This protein binds this small molecule.
Small molecule (SMILES): O=C(O)c1cccnc1

Sequence of chain 1.A:
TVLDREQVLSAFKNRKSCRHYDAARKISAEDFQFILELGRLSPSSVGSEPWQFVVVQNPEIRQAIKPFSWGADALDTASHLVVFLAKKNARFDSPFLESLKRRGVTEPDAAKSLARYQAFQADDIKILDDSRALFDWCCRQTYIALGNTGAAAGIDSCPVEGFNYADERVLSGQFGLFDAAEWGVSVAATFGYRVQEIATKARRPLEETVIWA

Sequence of chain 1.B:
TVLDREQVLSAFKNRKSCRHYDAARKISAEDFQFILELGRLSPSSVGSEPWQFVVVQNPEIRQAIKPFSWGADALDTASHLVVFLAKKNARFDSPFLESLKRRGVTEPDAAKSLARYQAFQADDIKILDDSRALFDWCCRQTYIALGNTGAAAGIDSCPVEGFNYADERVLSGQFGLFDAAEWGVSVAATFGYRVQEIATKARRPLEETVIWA

Binding-site contacts:
Ligand atom O1 contacts residue ARG109 of chain 1.A at 3.9 Å.
Ligand atom C4 contacts residue VAL50 of chain 1.A at 4.0 Å (hydrophobic).
Ligand atom C4 contacts residue GLU171 of chain 1.B at 4.4 Å.
Ligand atom C5 contacts residue GLU171 of chain 1.B at 4.5 Å.
Ligand atom C4 contacts residue PHE127 of chain 1.A at 3.9 Å (hydrophobic).
Ligand atom C6 contacts residue FMN1 of chain 1.K at 3.3 Å.
Ligand atom C4 contacts residue SER49 of chain 1.A at 4.0 Å.
Ligand atom C5 contacts residue GLY172 of chain 1.B at 3.5 Å.
Ligand atom C6 contacts residue ARG109 of chain 1.A at 3.7 Å.
Ligand atom N contacts residue FMN1 of chain 1.K at 3.7 Å.
Ligand atom C3 contacts residue FMN1 of chain 1.K at 3.3 Å.
Ligand atom C3 contacts residue VAL50 of chain 1.A at 3.4 Å (hydrophobic).
Ligand atom N contacts residue TRP74 of chain 1.B at 3.7 Å.
Ligand atom O2 contacts residue VAL50 of chain 1.A at 4.2 Å.
Ligand atom C4 contacts residue GLY172 of chain 1.B at 4.0 Å.
Ligand atom C5 contacts residue PHE127 of chain 1.A at 3.9 Å (hydrophobic).
Ligand atom N contacts residue GLY172 of chain 1.B at 4.1 Å.
Ligand atom C2 contacts residue FMN1 of chain 1.K at 3.5 Å.
Ligand atom O1 contacts residue FMN1 of chain 1.K at 2.5 Å (h-bond).
Ligand atom C3 contacts residue SER49 of chain 1.A at 3.8 Å.
Ligand atom C5 contacts residue TRP74 of chain 1.B at 4.0 Å (hydrophobic).
Ligand atom C1 contacts residue FMN1 of chain 1.K at 3.6 Å.
Ligand atom C2 contacts residue VAL50 of chain 1.A at 3.7 Å (hydrophobic).
Ligand atom O2 contacts residue ARG23 of chain 1.B at 4.0 Å.
Ligand atom C6 contacts residue VAL50 of chain 1.A at 3.6 Å (hydrophobic).
Ligand atom O1 contacts residue SER49 of chain 1.A at 3.9 Å.
Ligand atom O1 contacts residue VAL50 of chain 1.A at 2.7 Å (h-bond).
Ligand atom C4 contacts residue FMN1 of chain 1.K at 3.7 Å.
Ligand atom O2 contacts residue ARG109 of chain 1.A at 3.0 Å (salt-bridge).
Ligand atom O2 contacts residue FMN1 of chain 1.K at 3.4 Å (h-bond).
Ligand atom O1 contacts residue GLY51 of chain 1.A at 4.3 Å.
Ligand atom C5 contacts residue FMN1 of chain 1.K at 3.6 Å.